Sequence of chain 4.A:
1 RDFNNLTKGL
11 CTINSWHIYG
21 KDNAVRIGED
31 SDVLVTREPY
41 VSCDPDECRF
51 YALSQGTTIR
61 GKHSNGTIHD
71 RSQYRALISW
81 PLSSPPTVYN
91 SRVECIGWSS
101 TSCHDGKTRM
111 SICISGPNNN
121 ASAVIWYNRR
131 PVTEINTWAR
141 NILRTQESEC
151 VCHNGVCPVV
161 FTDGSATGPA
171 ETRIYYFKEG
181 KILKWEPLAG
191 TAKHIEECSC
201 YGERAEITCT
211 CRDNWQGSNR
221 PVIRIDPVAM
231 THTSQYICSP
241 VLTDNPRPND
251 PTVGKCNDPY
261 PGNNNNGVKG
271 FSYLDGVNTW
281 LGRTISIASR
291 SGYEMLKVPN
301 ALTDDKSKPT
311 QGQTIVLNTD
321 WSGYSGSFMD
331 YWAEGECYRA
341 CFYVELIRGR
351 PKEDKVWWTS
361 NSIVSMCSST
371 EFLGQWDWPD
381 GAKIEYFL

Binding-site contacts:
Ligand atom C12 contacts residue GLU38 of chain 4.A at 3.7 Å.
Ligand atom O1B contacts residue ARG290 of chain 4.A at 3.4 Å (salt-bridge).
Ligand atom C2 contacts residue ARG212 of chain 4.A at 3.6 Å.
Ligand atom O8 contacts residue GLU196 of chain 4.A at 2.5 Å (salt-bridge).
Ligand atom C1 contacts residue TYR324 of chain 4.A at 2.4 Å (hydrophobic).
Ligand atom O6 contacts residue TYR324 of chain 4.A at 2.3 Å (h-bond).
Ligand atom C3 contacts residue TYR324 of chain 4.A at 2.6 Å (hydrophobic).
Ligand atom O8 contacts residue GLU197 of chain 4.A at 3.5 Å (salt-bridge).
Ligand atom O1B contacts residue TYR324 of chain 4.A at 2.9 Å (h-bond).
Ligand atom N6 contacts residue GLU147 of chain 4.A at 2.8 Å (salt-bridge).
Ligand atom N4 contacts residue GLU38 of chain 4.A at 3.4 Å (salt-bridge).
Ligand atom N4 contacts residue ASP70 of chain 4.A at 3.0 Å (salt-bridge).
Ligand atom N7 contacts residue TRP98 of chain 4.A at 2.9 Å (h-bond).
Ligand atom O10 contacts residue ARG71 of chain 4.A at 2.9 Å (salt-bridge).
Ligand atom N6 contacts residue TRP98 of chain 4.A at 3.0 Å (h-bond).
Ligand atom F1 contacts residue GLU38 of chain 4.A at 2.7 Å.
Ligand atom C3 contacts residue GLU38 of chain 4.A at 3.7 Å.
Ligand atom N7 contacts residue ASP70 of chain 4.A at 3.1 Å (salt-bridge).
Ligand atom O1B contacts residue ARG212 of chain 4.A at 2.8 Å (salt-bridge).
Ligand atom N7 contacts residue ARG75 of chain 4.A at 3.4 Å (salt-bridge).
Ligand atom C2 contacts residue GLU197 of chain 4.A at 3.3 Å.
Ligand atom O9 contacts residue GLU196 of chain 4.A at 3.2 Å (salt-bridge).
Ligand atom C1 contacts residue ARG212 of chain 4.A at 3.6 Å.
Ligand atom C2 contacts residue TYR324 of chain 4.A at 1.4 Å (hydrophobic).
Ligand atom C12 contacts residue TRP98 of chain 4.A at 3.3 Å (hydrophobic).
Ligand atom C6 contacts residue GLU197 of chain 4.A at 2.9 Å.
Ligand atom F1 contacts residue TYR324 of chain 4.A at 2.8 Å.
Ligand atom O9 contacts residue ALA166 of chain 4.A at 3.1 Å.
Ligand atom O1A contacts residue TYR324 of chain 4.A at 3.4 Å (h-bond).
Ligand atom C8 contacts residue ARG212 of chain 4.A at 3.7 Å.
Ligand atom C8 contacts residue GLU196 of chain 4.A at 3.7 Å.
Ligand atom O6 contacts residue ARG212 of chain 4.A at 3.4 Å (salt-bridge).
Ligand atom C3 contacts residue ASP70 of chain 4.A at 3.7 Å.
Ligand atom C6 contacts residue TYR324 of chain 4.A at 3.4 Å (hydrophobic).
Ligand atom C4 contacts residue TYR324 of chain 4.A at 3.4 Å (hydrophobic).
Ligand atom C11 contacts residue ILE142 of chain 4.A at 3.7 Å (hydrophobic).
Ligand atom F1 contacts residue ARG37 of chain 4.A at 3.2 Å.
Ligand atom O6 contacts residue GLU197 of chain 4.A at 2.8 Å (salt-bridge).
Ligand atom O10 contacts residue ASP70 of chain 4.A at 3.6 Å.
Ligand atom O1A contacts residue ARG37 of chain 4.A at 3.4 Å (salt-bridge).

A protein and the small-molecule ligand that binds it are described below.
Small molecule (SMILES): [H]/N=C(/N)N[C@H]1C(F)=C(C(=O)O)O[C@@H]([C@H](O)[C@H](O)CO)[C@@H]1NC(C)=O